Sequence of chain 1.A:
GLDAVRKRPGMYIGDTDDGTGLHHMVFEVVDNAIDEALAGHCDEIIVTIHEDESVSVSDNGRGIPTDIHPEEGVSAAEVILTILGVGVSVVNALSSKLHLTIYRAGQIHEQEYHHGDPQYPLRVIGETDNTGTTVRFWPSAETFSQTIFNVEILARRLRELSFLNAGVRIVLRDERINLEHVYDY

Binding-site contacts:
Ligand atom C6 contacts residue 81N1 of chain 1.D at 0.1 Å.
Ligand atom C2 contacts residue 81N1 of chain 1.D at 0.2 Å.
Ligand atom CL1 contacts residue ASN33 of chain 1.A at 3.4 Å.
Ligand atom C16 contacts residue 81N1 of chain 1.D at 0.2 Å.
Ligand atom CL2 contacts residue 81N1 of chain 1.D at 0.1 Å.
Ligand atom O1 contacts residue 81N1 of chain 1.D at 0.2 Å (h-bond).
Ligand atom C1 contacts residue 81N1 of chain 1.D at 0.2 Å.
Ligand atom C13 contacts residue 81N1 of chain 1.D at 1.3 Å.
Ligand atom N3 contacts residue 81N1 of chain 1.D at 0.2 Å (h-bond).
Ligand atom C10 contacts residue 81N1 of chain 1.D at 0.5 Å.
Ligand atom C19 contacts residue ARG63 of chain 1.A at 3.3 Å.
Ligand atom C15 contacts residue 81N1 of chain 1.D at 0.8 Å.
Ligand atom C12 contacts residue 81N1 of chain 1.D at 0.8 Å.
Ligand atom C4 contacts residue 81N1 of chain 1.D at 0.1 Å.
Ligand atom C14 contacts residue 81N1 of chain 1.D at 1.4 Å.
Ligand atom O4 contacts residue 81N1 of chain 1.D at 0.4 Å (h-bond).
Ligand atom S1 contacts residue 81N1 of chain 1.D at 0.0 Å (h-bond).
Ligand atom C17 contacts residue ARG63 of chain 1.A at 3.4 Å.
Ligand atom N1 contacts residue ASP60 of chain 1.A at 2.9 Å (salt-bridge).
Ligand atom C5 contacts residue 81N1 of chain 1.D at 0.1 Å.
Ligand atom C17 contacts residue 81N1 of chain 1.D at 0.2 Å.
Ligand atom C20 contacts residue 81N1 of chain 1.D at 0.1 Å.
Ligand atom O2 contacts residue 81N1 of chain 1.D at 0.4 Å (h-bond).
Ligand atom N2 contacts residue 81N1 of chain 1.D at 0.1 Å (h-bond).
Ligand atom S1 contacts residue GLU37 of chain 1.A at 3.4 Å (salt-bridge).
Ligand atom O3 contacts residue ARG123 of chain 1.A at 2.8 Å (salt-bridge).
Ligand atom C11 contacts residue 81N1 of chain 1.D at 0.4 Å.
Ligand atom C19 contacts residue 81N1 of chain 1.D at 0.2 Å.
Ligand atom N1 contacts residue 81N1 of chain 1.D at 0.2 Å (h-bond).
Ligand atom C22 contacts residue 81N1 of chain 1.D at 0.1 Å.
Ligand atom O3 contacts residue 81N1 of chain 1.D at 0.3 Å (h-bond).
Ligand atom C3 contacts residue 81N1 of chain 1.D at 0.1 Å.
Ligand atom C7 contacts residue 81N1 of chain 1.D at 0.2 Å.
Ligand atom C18 contacts residue 81N1 of chain 1.D at 0.3 Å.
Ligand atom C22 contacts residue ASN33 of chain 1.A at 3.4 Å.
Ligand atom C21 contacts residue ASN33 of chain 1.A at 3.4 Å.
Ligand atom CL1 contacts residue 81N1 of chain 1.D at 0.2 Å.
Ligand atom C9 contacts residue 81N1 of chain 1.D at 0.9 Å.
Ligand atom C21 contacts residue 81N1 of chain 1.D at 0.1 Å.
Ligand atom C8 contacts residue 81N1 of chain 1.D at 0.8 Å.

This small molecule binds to this protein.
Small molecule (SMILES): Cc1[nH]c(C(=O)Nc2nc3c(O[C@@H](C)c4ccccc4)cc(C(=O)O)cc3s2)c(Cl)c1Cl